Binding-site contacts:
Ligand atom C1 contacts residue ASN19 of chain 14.Z at 1.9 Å.
Ligand atom C6 contacts residue ASN19 of chain 14.Z at 4.1 Å.
Ligand atom O7 contacts residue ASN19 of chain 14.Z at 4.5 Å.
Ligand atom O6 contacts residue ASN19 of chain 14.Z at 4.5 Å.
Ligand atom O5 contacts residue ASN19 of chain 14.Z at 2.2 Å (h-bond).
Ligand atom C3 contacts residue ASN19 of chain 14.Z at 4.4 Å.
Ligand atom C2 contacts residue ASN19 of chain 14.Z at 3.4 Å.
Ligand atom C5 contacts residue ASN19 of chain 14.Z at 3.4 Å.
Ligand atom N2 contacts residue ASN19 of chain 14.Z at 4.0 Å.

Sequence of chain 14.Z:
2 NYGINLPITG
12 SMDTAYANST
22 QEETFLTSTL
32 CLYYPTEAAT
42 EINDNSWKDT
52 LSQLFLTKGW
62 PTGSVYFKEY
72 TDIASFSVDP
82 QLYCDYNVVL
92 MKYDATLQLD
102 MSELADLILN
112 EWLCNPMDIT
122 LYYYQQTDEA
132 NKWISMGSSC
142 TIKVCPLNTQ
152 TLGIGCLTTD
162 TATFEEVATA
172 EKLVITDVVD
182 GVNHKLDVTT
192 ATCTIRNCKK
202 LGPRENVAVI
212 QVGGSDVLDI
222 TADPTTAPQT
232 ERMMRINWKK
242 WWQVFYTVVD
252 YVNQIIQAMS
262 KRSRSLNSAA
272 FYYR

This small molecule binds to this protein.
Small molecule (SMILES): CC(=O)N[C@H]1[C@H](O[C@H]2[C@H](O)[C@@H](NC(C)=O)CO[C@@H]2CO)O[C@H](CO)[C@@H](O)[C@@H]1O